Sequence of chain 1.C:
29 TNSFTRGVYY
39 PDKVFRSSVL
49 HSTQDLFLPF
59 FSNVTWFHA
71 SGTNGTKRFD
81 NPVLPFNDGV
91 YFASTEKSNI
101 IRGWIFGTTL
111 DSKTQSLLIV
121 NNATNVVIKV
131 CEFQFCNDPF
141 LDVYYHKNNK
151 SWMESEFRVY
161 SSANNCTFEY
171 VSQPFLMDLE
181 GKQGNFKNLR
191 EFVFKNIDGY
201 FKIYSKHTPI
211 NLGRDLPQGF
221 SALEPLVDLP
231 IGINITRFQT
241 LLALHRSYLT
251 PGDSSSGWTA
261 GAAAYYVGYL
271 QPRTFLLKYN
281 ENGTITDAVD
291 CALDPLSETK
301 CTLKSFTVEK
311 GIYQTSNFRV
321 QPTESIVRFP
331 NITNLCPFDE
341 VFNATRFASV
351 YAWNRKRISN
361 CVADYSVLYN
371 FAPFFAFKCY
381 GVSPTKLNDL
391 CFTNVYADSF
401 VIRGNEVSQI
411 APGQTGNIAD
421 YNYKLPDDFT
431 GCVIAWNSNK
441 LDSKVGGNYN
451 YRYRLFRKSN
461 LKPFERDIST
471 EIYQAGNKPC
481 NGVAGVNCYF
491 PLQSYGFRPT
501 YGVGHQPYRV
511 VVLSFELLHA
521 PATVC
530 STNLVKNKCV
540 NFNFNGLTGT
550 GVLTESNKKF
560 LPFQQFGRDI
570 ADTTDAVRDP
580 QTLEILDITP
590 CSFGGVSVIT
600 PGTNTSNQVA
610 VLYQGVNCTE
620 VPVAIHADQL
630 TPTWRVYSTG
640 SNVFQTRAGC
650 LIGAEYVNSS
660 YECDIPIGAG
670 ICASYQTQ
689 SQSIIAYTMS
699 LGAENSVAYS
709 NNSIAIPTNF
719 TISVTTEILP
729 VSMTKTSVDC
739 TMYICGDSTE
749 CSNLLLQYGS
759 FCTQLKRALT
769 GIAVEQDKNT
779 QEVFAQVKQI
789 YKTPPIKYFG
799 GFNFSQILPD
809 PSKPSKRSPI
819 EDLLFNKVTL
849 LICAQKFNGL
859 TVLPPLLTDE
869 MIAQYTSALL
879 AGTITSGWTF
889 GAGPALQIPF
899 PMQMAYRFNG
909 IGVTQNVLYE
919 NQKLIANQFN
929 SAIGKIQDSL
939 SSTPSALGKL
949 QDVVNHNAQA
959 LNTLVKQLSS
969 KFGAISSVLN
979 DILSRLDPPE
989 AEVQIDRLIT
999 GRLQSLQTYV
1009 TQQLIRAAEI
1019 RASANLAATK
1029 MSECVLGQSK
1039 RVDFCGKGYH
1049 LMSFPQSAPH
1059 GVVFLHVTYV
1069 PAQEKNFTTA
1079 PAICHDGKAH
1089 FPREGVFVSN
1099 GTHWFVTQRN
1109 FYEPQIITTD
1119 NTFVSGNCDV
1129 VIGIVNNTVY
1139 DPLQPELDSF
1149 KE

Binding-site contacts:
Ligand atom O5 contacts residue ILE794 of chain 1.C at 4.1 Å.
Ligand atom O5 contacts residue ASN709 of chain 1.D at 2.4 Å (h-bond).
Ligand atom C6 contacts residue SER708 of chain 1.D at 4.4 Å.
Ligand atom C1 contacts residue TYR796 of chain 1.C at 4.2 Å (hydrophobic).
Ligand atom O6 contacts residue SER708 of chain 1.D at 3.0 Å (h-bond).
Ligand atom O7 contacts residue TYR796 of chain 1.C at 3.2 Å.
Ligand atom C8 contacts residue TYR796 of chain 1.C at 3.6 Å (hydrophobic).
Ligand atom C4 contacts residue ILE794 of chain 1.C at 3.7 Å (hydrophobic).
Ligand atom C7 contacts residue TYR796 of chain 1.C at 3.4 Å (hydrophobic).
Ligand atom C5 contacts residue ASN709 of chain 1.D at 3.6 Å.
Ligand atom O7 contacts residue ASN709 of chain 1.D at 3.4 Å (h-bond).
Ligand atom C6 contacts residue ASN709 of chain 1.D at 4.3 Å.
Ligand atom C2 contacts residue TYR796 of chain 1.C at 3.8 Å (hydrophobic).
Ligand atom C5 contacts residue ILE794 of chain 1.C at 4.1 Å (hydrophobic).
Ligand atom C2 contacts residue ASN709 of chain 1.D at 2.5 Å.
Ligand atom C7 contacts residue ASN709 of chain 1.D at 3.5 Å.
Ligand atom C3 contacts residue ASN709 of chain 1.D at 3.8 Å.
Ligand atom C1 contacts residue ASN709 of chain 1.D at 1.4 Å.
Ligand atom O4 contacts residue ILE794 of chain 1.C at 4.2 Å.
Ligand atom N2 contacts residue TYR796 of chain 1.C at 4.2 Å.
Ligand atom N2 contacts residue ASN709 of chain 1.D at 3.1 Å (h-bond).
Ligand atom O6 contacts residue ASN709 of chain 1.D at 3.2 Å (h-bond).
Ligand atom C4 contacts residue ASN709 of chain 1.D at 4.1 Å.
Ligand atom C6 contacts residue ILE794 of chain 1.C at 3.7 Å (hydrophobic).

This small molecule binds to this protein.
Small molecule (SMILES): CC(=O)N[C@@H]1[C@@H](O)[C@H](O)[C@@H](CO)O[C@H]1O

Sequence of chain 1.D:
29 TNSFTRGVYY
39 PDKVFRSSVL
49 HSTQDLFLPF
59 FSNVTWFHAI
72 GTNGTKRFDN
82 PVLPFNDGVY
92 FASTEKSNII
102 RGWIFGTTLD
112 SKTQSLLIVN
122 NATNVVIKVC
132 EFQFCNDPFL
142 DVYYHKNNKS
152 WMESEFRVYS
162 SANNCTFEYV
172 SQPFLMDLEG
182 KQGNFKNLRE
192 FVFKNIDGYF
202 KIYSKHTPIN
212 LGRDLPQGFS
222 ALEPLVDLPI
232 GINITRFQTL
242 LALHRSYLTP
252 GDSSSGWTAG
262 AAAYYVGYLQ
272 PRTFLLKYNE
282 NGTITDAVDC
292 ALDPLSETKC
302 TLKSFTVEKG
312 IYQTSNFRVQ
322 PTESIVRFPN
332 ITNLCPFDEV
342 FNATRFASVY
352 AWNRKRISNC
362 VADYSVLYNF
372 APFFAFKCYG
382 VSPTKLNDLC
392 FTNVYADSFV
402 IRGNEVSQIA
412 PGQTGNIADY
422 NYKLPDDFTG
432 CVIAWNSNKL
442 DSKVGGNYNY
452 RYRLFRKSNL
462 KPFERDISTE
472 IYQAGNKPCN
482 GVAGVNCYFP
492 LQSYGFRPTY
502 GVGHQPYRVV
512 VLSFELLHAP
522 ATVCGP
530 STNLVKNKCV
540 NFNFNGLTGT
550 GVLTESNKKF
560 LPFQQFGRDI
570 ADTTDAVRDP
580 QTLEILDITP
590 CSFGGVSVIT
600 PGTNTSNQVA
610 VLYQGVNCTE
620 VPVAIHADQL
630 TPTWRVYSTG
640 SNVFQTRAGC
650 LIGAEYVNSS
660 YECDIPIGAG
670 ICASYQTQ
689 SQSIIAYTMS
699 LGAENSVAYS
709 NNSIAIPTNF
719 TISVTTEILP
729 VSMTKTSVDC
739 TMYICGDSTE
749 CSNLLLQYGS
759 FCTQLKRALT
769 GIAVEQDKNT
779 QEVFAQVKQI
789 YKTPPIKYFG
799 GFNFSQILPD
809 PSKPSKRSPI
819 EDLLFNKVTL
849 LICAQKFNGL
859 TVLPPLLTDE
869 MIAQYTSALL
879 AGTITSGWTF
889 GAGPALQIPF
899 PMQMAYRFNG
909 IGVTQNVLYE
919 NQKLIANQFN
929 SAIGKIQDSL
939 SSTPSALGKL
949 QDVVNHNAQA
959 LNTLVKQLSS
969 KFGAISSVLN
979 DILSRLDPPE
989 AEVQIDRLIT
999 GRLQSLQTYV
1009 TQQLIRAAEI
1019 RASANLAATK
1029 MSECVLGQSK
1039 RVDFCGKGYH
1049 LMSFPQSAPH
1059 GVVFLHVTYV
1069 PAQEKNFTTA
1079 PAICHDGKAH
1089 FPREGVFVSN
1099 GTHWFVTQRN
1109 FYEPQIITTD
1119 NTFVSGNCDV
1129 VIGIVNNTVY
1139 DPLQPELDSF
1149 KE